Sequence of chain 2.A:
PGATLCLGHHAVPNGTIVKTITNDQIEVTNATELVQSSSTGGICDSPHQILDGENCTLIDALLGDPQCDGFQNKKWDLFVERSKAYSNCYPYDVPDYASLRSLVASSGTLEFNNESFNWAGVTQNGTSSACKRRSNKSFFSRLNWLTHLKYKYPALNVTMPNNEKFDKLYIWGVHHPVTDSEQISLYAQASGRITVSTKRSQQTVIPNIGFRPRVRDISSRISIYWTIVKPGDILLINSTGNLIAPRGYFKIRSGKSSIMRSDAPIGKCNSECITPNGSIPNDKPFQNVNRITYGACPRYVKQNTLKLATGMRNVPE

Sequence of chain 2.B:
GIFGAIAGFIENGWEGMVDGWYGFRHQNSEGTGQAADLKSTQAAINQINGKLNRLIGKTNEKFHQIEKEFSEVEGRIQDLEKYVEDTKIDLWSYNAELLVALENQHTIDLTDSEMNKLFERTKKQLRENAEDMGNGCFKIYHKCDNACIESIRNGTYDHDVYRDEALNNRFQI

Binding-site contacts:
Ligand atom C7 contacts residue ASN32 of chain 2.A at 3.4 Å.
Ligand atom C6 contacts residue LEU52 of chain 2.B at 3.8 Å (hydrophobic).
Ligand atom C3 contacts residue ASN32 of chain 2.A at 3.8 Å.
Ligand atom O6 contacts residue THR312 of chain 2.A at 4.3 Å.
Ligand atom C8 contacts residue NAG1 of chain 2.I at 4.0 Å.
Ligand atom O6 contacts residue LEU52 of chain 2.B at 3.4 Å.
Ligand atom C2 contacts residue ASN32 of chain 2.A at 2.5 Å.
Ligand atom C6 contacts residue THR312 of chain 2.A at 4.0 Å.
Ligand atom O5 contacts residue THR312 of chain 2.A at 3.0 Å (h-bond).
Ligand atom C5 contacts residue ASN32 of chain 2.A at 3.6 Å.
Ligand atom C1 contacts residue ASN32 of chain 2.A at 1.4 Å.
Ligand atom C1 contacts residue THR312 of chain 2.A at 3.7 Å.
Ligand atom O7 contacts residue ASN32 of chain 2.A at 3.5 Å (h-bond).
Ligand atom C8 contacts residue THR34 of chain 2.A at 3.9 Å.
Ligand atom C8 contacts residue ILE56 of chain 2.B at 4.4 Å (hydrophobic).
Ligand atom O7 contacts residue THR34 of chain 2.A at 4.2 Å.
Ligand atom C5 contacts residue THR312 of chain 2.A at 4.1 Å.
Ligand atom C7 contacts residue THR34 of chain 2.A at 4.5 Å.
Ligand atom N2 contacts residue ASN32 of chain 2.A at 3.0 Å (h-bond).
Ligand atom O5 contacts residue ASN32 of chain 2.A at 2.3 Å (h-bond).
Ligand atom C4 contacts residue ASN32 of chain 2.A at 4.2 Å.

The protein below binds the small molecule below.
Small molecule (SMILES): CC(=O)N[C@H]1[C@H](O[C@H]2[C@H](O)[C@@H](NC(C)=O)CO[C@@H]2CO)O[C@H](CO)[C@@H](O[C@@H]2O[C@H](CO)[C@@H](O)[C@H](O[C@H]3O[C@H](CO)[C@@H](O)[C@H](O)[C@@H]3O)[C@@H]2O)[C@@H]1O